This protein binds this small molecule.
Small molecule (SMILES): O=c1[nH]c2cc(C(F)(F)F)c(N3CCOCC3)cc2n(CP(=O)(O)O)c1=O

Binding-site contacts:
Ligand atom CAK contacts residue THR707 of chain 1.A at 4.0 Å.
Ligand atom NAY contacts residue TYR471 of chain 1.A at 3.6 Å.
Ligand atom OAB contacts residue ARG506 of chain 1.A at 3.2 Å (salt-bridge).
Ligand atom CAT contacts residue PRO499 of chain 1.A at 4.0 Å (hydrophobic).
Ligand atom FAF contacts residue TYR471 of chain 1.A at 3.7 Å.
Ligand atom CAV contacts residue THR501 of chain 1.A at 3.9 Å.
Ligand atom CAT contacts residue TYR471 of chain 1.A at 3.5 Å (hydrophobic).
Ligand atom OAD contacts residue SER675 of chain 1.A at 2.4 Å (h-bond).
Ligand atom OAA contacts residue ARG506 of chain 1.A at 2.7 Å (salt-bridge).
Ligand atom NAP contacts residue TYR471 of chain 1.A at 3.6 Å.
Ligand atom PBA contacts residue SER675 of chain 1.A at 3.0 Å.
Ligand atom CAV contacts residue PRO499 of chain 1.A at 3.5 Å (hydrophobic).
Ligand atom CAT contacts residue THR501 of chain 1.A at 3.3 Å.
Ligand atom NAP contacts residue PRO499 of chain 1.A at 2.9 Å (h-bond).
Ligand atom CAJ contacts residue PRO499 of chain 1.A at 3.3 Å (hydrophobic).
Ligand atom CAR contacts residue TYR471 of chain 1.A at 3.5 Å (hydrophobic).
Ligand atom OAA contacts residue THR501 of chain 1.A at 3.0 Å (h-bond).
Ligand atom CAU contacts residue TYR471 of chain 1.A at 3.5 Å (hydrophobic).
Ligand atom CAS contacts residue TYR471 of chain 1.A at 3.1 Å (hydrophobic).
Ligand atom NAP contacts residue THR501 of chain 1.A at 3.3 Å (h-bond).
Ligand atom OAE contacts residue SER675 of chain 1.A at 3.2 Å.
Ligand atom CAJ contacts residue TYR471 of chain 1.A at 3.1 Å (hydrophobic).
Ligand atom FAF contacts residue TYR426 of chain 1.A at 3.3 Å.
Ligand atom CAV contacts residue TYR471 of chain 1.A at 3.2 Å (hydrophobic).
Ligand atom FAF contacts residue PRO499 of chain 1.A at 3.0 Å.
Ligand atom CAU contacts residue THR501 of chain 1.A at 4.0 Å.
Ligand atom OAC contacts residue GLY674 of chain 1.A at 3.3 Å.
Ligand atom FAH contacts residue GLU423 of chain 1.A at 3.3 Å.
Ligand atom CAJ contacts residue TYR753 of chain 1.A at 4.0 Å (hydrophobic).
Ligand atom OAA contacts residue LEU500 of chain 1.A at 3.8 Å.
Ligand atom FAG contacts residue TYR753 of chain 1.A at 3.6 Å.
Ligand atom FAH contacts residue TYR471 of chain 1.A at 3.5 Å.
Ligand atom CAI contacts residue TYR471 of chain 1.A at 3.8 Å (hydrophobic).
Ligand atom OAA contacts residue TYR471 of chain 1.A at 3.8 Å.
Ligand atom OAQ contacts residue THR707 of chain 1.A at 3.8 Å.
Ligand atom CAL contacts residue THR707 of chain 1.A at 4.0 Å.
Ligand atom OAC contacts residue SER675 of chain 1.A at 2.6 Å (h-bond).
Ligand atom CAZ contacts residue TYR471 of chain 1.A at 3.7 Å (hydrophobic).
Ligand atom CAT contacts residue ARG506 of chain 1.A at 4.0 Å.
Ligand atom CAW contacts residue TYR471 of chain 1.A at 3.2 Å (hydrophobic).

Sequence of chain 1.A:
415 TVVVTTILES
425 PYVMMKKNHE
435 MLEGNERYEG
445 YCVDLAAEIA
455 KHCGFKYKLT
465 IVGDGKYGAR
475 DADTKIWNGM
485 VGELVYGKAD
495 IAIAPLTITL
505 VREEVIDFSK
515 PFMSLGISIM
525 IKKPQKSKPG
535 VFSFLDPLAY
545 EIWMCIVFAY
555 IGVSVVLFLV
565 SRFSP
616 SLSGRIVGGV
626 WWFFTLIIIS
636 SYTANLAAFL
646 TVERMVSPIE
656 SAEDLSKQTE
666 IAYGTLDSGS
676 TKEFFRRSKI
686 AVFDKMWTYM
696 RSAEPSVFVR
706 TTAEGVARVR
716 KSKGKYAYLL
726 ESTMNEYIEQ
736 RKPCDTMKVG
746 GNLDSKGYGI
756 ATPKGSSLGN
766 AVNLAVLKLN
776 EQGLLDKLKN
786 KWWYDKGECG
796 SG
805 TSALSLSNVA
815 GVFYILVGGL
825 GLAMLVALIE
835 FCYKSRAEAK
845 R